Sequence of chain 1.I:
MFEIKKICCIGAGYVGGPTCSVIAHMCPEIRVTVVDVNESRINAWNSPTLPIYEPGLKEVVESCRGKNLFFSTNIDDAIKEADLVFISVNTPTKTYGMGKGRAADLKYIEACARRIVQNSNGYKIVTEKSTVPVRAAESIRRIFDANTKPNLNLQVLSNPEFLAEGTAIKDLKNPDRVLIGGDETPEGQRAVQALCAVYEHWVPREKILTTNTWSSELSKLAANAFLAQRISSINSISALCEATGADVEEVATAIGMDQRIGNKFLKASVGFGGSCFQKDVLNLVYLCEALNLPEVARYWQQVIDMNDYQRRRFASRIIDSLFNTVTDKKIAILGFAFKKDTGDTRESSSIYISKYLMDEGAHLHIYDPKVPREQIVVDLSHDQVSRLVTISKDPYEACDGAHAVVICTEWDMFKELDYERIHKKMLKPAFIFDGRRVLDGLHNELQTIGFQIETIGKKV

Binding-site contacts:
Ligand atom O4' contacts residue LEU164 of chain 1.I at 2.5 Å (h-bond).
Ligand atom O4' contacts residue LYS221 of chain 1.I at 2.9 Å (salt-bridge).
Ligand atom O2B contacts residue PHE339 of chain 1.I at 3.5 Å.
Ligand atom O2' contacts residue ARG261 of chain 1.J at 2.9 Å (salt-bridge).
Ligand atom C3' contacts residue LEU164 of chain 1.I at 3.2 Å (hydrophobic).
Ligand atom C6' contacts residue CYS277 of chain 1.I at 3.5 Å (hydrophobic).
Ligand atom O3' contacts residue PHE163 of chain 1.I at 2.7 Å (h-bond).
Ligand atom O2B contacts residue GLU166 of chain 1.I at 2.9 Å (salt-bridge).
Ligand atom O4' contacts residue PHE163 of chain 1.I at 3.0 Å.
Ligand atom O4C contacts residue PHE273 of chain 1.I at 3.2 Å.
Ligand atom O2 contacts residue SER270 of chain 1.I at 2.7 Å (h-bond).
Ligand atom C3C contacts residue PHE339 of chain 1.I at 3.5 Å (hydrophobic).
Ligand atom C4' contacts residue LYS221 of chain 1.I at 3.2 Å.
Ligand atom C4' contacts residue LEU164 of chain 1.I at 3.1 Å (hydrophobic).
Ligand atom O3A contacts residue LYS340 of chain 1.I at 3.4 Å (salt-bridge).
Ligand atom O2A contacts residue PHE266 of chain 1.I at 3.2 Å.
Ligand atom O3B contacts residue ALA165 of chain 1.I at 3.5 Å.
Ligand atom C3' contacts residue PHE163 of chain 1.I at 3.4 Å (hydrophobic).
Ligand atom O6' contacts residue ASN225 of chain 1.I at 2.9 Å (h-bond).
Ligand atom C6 contacts residue ILE232 of chain 1.I at 3.6 Å (hydrophobic).
Ligand atom C5' contacts residue LEU164 of chain 1.I at 3.4 Å (hydrophobic).
Ligand atom C6' contacts residue NAI1 of chain 1.LA at 3.2 Å.
Ligand atom C4C contacts residue GLY274 of chain 1.I at 3.3 Å.
Ligand atom O3' contacts residue ARG261 of chain 1.J at 3.0 Å (salt-bridge).
Ligand atom C1' contacts residue PHE278 of chain 1.I at 3.4 Å (hydrophobic).
Ligand atom O4C contacts residue ILE232 of chain 1.I at 3.3 Å.
Ligand atom O4 contacts residue LYS268 of chain 1.I at 3.1 Å (salt-bridge).
Ligand atom O4 contacts residue PHE266 of chain 1.I at 3.4 Å.
Ligand atom O3C contacts residue GLY274 of chain 1.I at 3.0 Å (h-bond).
Ligand atom O6' contacts residue LYS221 of chain 1.I at 2.9 Å (salt-bridge).
Ligand atom O2C contacts residue PHE339 of chain 1.I at 3.5 Å (h-bond).
Ligand atom N1 contacts residue ILE232 of chain 1.I at 3.5 Å.
Ligand atom O3C contacts residue PHE339 of chain 1.I at 2.6 Å (h-bond).
Ligand atom O2A contacts residue PHE278 of chain 1.I at 3.3 Å.
Ligand atom O4' contacts residue NAI1 of chain 1.LA at 3.4 Å.
Ligand atom O4' contacts residue GLU162 of chain 1.I at 3.5 Å (salt-bridge).
Ligand atom O6' contacts residue CYS277 of chain 1.I at 3.3 Å.
Ligand atom O1A contacts residue LYS340 of chain 1.I at 2.9 Å (salt-bridge).
Ligand atom N3 contacts residue LYS268 of chain 1.I at 2.8 Å (salt-bridge).
Ligand atom O2C contacts residue ARG443 of chain 1.I at 3.1 Å (salt-bridge).

This small molecule binds to this protein.
Small molecule (SMILES): O=c1ccn([C@@H]2O[C@H](CO[P](=O)(O)O[P](=O)(O)O[C@H]3O[C@H](CO)[C@@H](O)[C@H](O)[C@H]3O)[C@@H](O)[C@H]2O)c(=O)[nH]1

Sequence of chain 1.J:
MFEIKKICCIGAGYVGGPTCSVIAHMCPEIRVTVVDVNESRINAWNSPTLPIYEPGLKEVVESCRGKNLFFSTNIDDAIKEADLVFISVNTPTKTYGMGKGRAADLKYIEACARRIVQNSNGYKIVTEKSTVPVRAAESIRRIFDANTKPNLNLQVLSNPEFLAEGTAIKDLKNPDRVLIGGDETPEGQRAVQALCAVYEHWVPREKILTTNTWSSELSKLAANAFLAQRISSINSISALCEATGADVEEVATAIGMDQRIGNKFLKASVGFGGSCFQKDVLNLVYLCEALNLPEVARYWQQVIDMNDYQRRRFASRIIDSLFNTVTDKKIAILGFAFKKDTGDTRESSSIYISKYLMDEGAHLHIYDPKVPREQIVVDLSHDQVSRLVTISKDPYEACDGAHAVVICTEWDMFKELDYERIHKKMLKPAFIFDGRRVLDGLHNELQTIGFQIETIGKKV